Binding-site contacts:
Ligand atom C4 contacts residue PHE92 of chain 1.B at 3.6 Å (hydrophobic).
Ligand atom C10 contacts residue CYS95 of chain 1.B at 3.7 Å (hydrophobic).
Ligand atom C1 contacts residue HIS259 of chain 1.B at 3.8 Å.
Ligand atom C4 contacts residue HIS259 of chain 1.B at 3.8 Å.
Ligand atom C21 contacts residue MET158 of chain 1.B at 3.7 Å (hydrophobic).
Ligand atom C25 contacts residue GLY94 of chain 1.B at 3.9 Å.
Ligand atom C11 contacts residue MET174 of chain 1.B at 3.4 Å (hydrophobic).
Ligand atom C15 contacts residue ILE151 of chain 1.B at 3.9 Å (hydrophobic).
Ligand atom C8 contacts residue CYS95 of chain 1.B at 3.6 Å (hydrophobic).
Ligand atom O34 contacts residue HIS259 of chain 1.B at 2.7 Å (h-bond).
Ligand atom C3 contacts residue PHE173 of chain 1.B at 3.4 Å (hydrophobic).
Ligand atom C24 contacts residue ARG90 of chain 1.B at 3.6 Å.
Ligand atom C2 contacts residue SER99 of chain 1.B at 3.2 Å.
Ligand atom O33 contacts residue SER99 of chain 1.B at 2.6 Å (h-bond).
Ligand atom C4 contacts residue GLN96 of chain 1.B at 3.2 Å.
Ligand atom O34 contacts residue TYR137 of chain 1.B at 2.5 Å (h-bond).
Ligand atom C25 contacts residue ARG90 of chain 1.B at 3.5 Å.
Ligand atom C14 contacts residue ILE151 of chain 1.B at 3.9 Å (hydrophobic).
Ligand atom C22 contacts residue LEU65 of chain 1.B at 3.3 Å (hydrophobic).
Ligand atom C5 contacts residue TYR137 of chain 1.B at 3.6 Å (hydrophobic).
Ligand atom N35 contacts residue ARG98 of chain 1.B at 3.7 Å.
Ligand atom C3 contacts residue CYS95 of chain 1.B at 3.5 Å (hydrophobic).
Ligand atom C19 contacts residue CYS95 of chain 1.B at 3.5 Å (hydrophobic).
Ligand atom C4 contacts residue CYS95 of chain 1.B at 3.7 Å (hydrophobic).
Ligand atom C25 contacts residue ILE91 of chain 1.B at 3.9 Å (hydrophobic).
Ligand atom C23 contacts residue LEU65 of chain 1.B at 3.8 Å (hydrophobic).
Ligand atom O34 contacts residue HIS133 of chain 1.B at 3.7 Å.
Ligand atom C12 contacts residue ARG98 of chain 1.B at 3.6 Å.
Ligand atom C18 contacts residue ILE91 of chain 1.B at 3.9 Å (hydrophobic).
Ligand atom C1 contacts residue SER99 of chain 1.B at 3.4 Å.
Ligand atom C10 contacts residue MET174 of chain 1.B at 3.4 Å (hydrophobic).
Ligand atom C11 contacts residue LEU140 of chain 1.B at 3.5 Å (hydrophobic).
Ligand atom N35 contacts residue CYS95 of chain 1.B at 3.4 Å.
Ligand atom O36 contacts residue ILE151 of chain 1.B at 3.7 Å.
Ligand atom C10 contacts residue LEU140 of chain 1.B at 3.6 Å (hydrophobic).
Ligand atom C9 contacts residue CYS95 of chain 1.B at 3.4 Å (hydrophobic).
Ligand atom C1 contacts residue TYR137 of chain 1.B at 3.4 Å (hydrophobic).
Ligand atom C7 contacts residue CYS95 of chain 1.B at 3.7 Å (hydrophobic).
Ligand atom C9 contacts residue LEU140 of chain 1.B at 3.9 Å (hydrophobic).
Ligand atom C3 contacts residue HIS259 of chain 1.B at 3.9 Å.

The protein below binds the small molecule below.
Small molecule (SMILES): CCCOc1ccc(C[C@H](CC)C(=O)O)cc1CNC(=O)c1ccc(C23CC4CC(CC(C4)C2)C3)cc1

Sequence of chain 1.B:
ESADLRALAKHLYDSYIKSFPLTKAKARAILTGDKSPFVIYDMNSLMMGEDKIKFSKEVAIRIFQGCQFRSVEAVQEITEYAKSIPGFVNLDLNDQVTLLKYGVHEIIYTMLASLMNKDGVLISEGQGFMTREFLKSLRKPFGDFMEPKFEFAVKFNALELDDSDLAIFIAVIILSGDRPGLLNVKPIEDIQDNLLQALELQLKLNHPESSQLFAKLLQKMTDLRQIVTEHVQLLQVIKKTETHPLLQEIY